A small-molecule ligand and the protein it binds are described below.
Small molecule (SMILES): C[C@@H]1CC[C@@]2(OC1)O[C@H]1[C@@H](O)[C@H]3[C@@H]4CC[C@H]5C[C@@H](O[C@@H]6O[C@H](CO)[C@H](O[C@@H]7O[C@H](CO)[C@@H](O)[C@H](O[C@@H]8OC[C@@H](O)[C@H](O)[C@H]8O)[C@H]7O[C@@H]7O[C@H](CO)[C@H](O)[C@H](O[C@@H]8O[C@H](CO)[C@@H](O)[C@H](O)[C@H]8O)[C@H]7O)[C@H](O)[C@H]6O)[C@H](O)C[C@]5(C)[C@H]4CC[C@]3(C)[C@H]1[C@@H]2C

Binding-site contacts:
Ligand atom C03 contacts residue ILE18 of chain 1.SA at 3.9 Å (hydrophobic).
Ligand atom C04 contacts residue ILE18 of chain 1.SA at 3.9 Å (hydrophobic).
Ligand atom O82 contacts residue LEU72 of chain 1.SA at 3.8 Å.
Ligand atom C02 contacts residue ILE18 of chain 1.SA at 4.2 Å (hydrophobic).
Ligand atom C03 contacts residue LEU68 of chain 1.SA at 4.1 Å (hydrophobic).
Ligand atom C81 contacts residue ILE15 of chain 1.SA at 3.6 Å (hydrophobic).
Ligand atom C80 contacts residue HIS73 of chain 1.SA at 4.1 Å.

Sequence of chain 1.SA:
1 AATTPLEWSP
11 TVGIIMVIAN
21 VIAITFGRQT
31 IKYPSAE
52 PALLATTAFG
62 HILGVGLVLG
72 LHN